A small-molecule ligand and the protein it binds are described below.
Small molecule (SMILES): CC(C)S(=O)(=O)N1CCC2(CC1)C[C@@H](NC(=O)NCc1ccc(OC(F)(F)F)cc1)CCO2

Sequence of chain 2.A:
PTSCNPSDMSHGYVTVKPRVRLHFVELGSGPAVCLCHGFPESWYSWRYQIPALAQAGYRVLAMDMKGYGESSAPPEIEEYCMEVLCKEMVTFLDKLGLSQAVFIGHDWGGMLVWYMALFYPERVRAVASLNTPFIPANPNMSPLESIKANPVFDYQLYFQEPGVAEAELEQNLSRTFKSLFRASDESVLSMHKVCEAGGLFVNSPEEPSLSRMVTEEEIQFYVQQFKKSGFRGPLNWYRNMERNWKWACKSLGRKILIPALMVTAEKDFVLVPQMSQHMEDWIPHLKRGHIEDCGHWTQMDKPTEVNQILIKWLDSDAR

Binding-site contacts:
Ligand atom C05 contacts residue ASP117 of chain 2.A at 3.7 Å.
Ligand atom F29 contacts residue VAL280 of chain 2.A at 3.6 Å.
Ligand atom O16 contacts residue MET251 of chain 2.A at 3.3 Å (h-bond).
Ligand atom C14 contacts residue GLN166 of chain 2.A at 2.9 Å.
Ligand atom N21 contacts residue HIS306 of chain 2.A at 3.9 Å.
Ligand atom C02 contacts residue ASP117 of chain 2.A at 3.1 Å.
Ligand atom C04 contacts residue ASP117 of chain 2.A at 3.7 Å.
Ligand atom C02 contacts residue TYR165 of chain 2.A at 3.3 Å (hydrophobic).
Ligand atom F29 contacts residue MET201 of chain 2.A at 3.2 Å.
Ligand atom C24 contacts residue HIS306 of chain 2.A at 3.8 Å.
Ligand atom C02 contacts residue TYR248 of chain 2.A at 3.3 Å (hydrophobic).
Ligand atom O01 contacts residue TYR248 of chain 2.A at 2.7 Å (h-bond).
Ligand atom C10 contacts residue MET121 of chain 2.A at 4.0 Å (hydrophobic).
Ligand atom N11 contacts residue MET121 of chain 2.A at 3.9 Å.
Ligand atom C32 contacts residue MET201 of chain 2.A at 3.9 Å (hydrophobic).
Ligand atom N21 contacts residue ASP117 of chain 2.A at 2.9 Å (salt-bridge).
Ligand atom C32 contacts residue LEU190 of chain 2.A at 3.9 Å (hydrophobic).
Ligand atom N21 contacts residue TYR248 of chain 2.A at 3.7 Å.
Ligand atom C14 contacts residue ILE157 of chain 2.A at 3.1 Å (hydrophobic).
Ligand atom O01 contacts residue TYR165 of chain 2.A at 2.6 Å (h-bond).
Ligand atom C06 contacts residue MET121 of chain 2.A at 3.8 Å (hydrophobic).
Ligand atom C19 contacts residue TRP118 of chain 2.A at 3.8 Å (hydrophobic).
Ligand atom C25 contacts residue VAL280 of chain 2.A at 3.8 Å (hydrophobic).
Ligand atom C15 contacts residue PHE163 of chain 2.A at 2.9 Å (hydrophobic).
Ligand atom C20 contacts residue TYR165 of chain 2.A at 3.8 Å (hydrophobic).
Ligand atom O07 contacts residue MET121 of chain 2.A at 3.5 Å.
Ligand atom F31 contacts residue HIS306 of chain 2.A at 3.7 Å.
Ligand atom N03 contacts residue ASP117 of chain 2.A at 2.6 Å (salt-bridge).
Ligand atom C25 contacts residue HIS306 of chain 2.A at 3.7 Å.
Ligand atom C18 contacts residue MET121 of chain 2.A at 3.9 Å (hydrophobic).
Ligand atom C33 contacts residue MET201 of chain 2.A at 3.8 Å (hydrophobic).
Ligand atom C32 contacts residue TRP307 of chain 2.A at 3.6 Å (hydrophobic).
Ligand atom C09 contacts residue PHE163 of chain 2.A at 3.8 Å (hydrophobic).
Ligand atom C05 contacts residue TRP118 of chain 2.A at 3.6 Å (hydrophobic).
Ligand atom C19 contacts residue GLN166 of chain 2.A at 3.9 Å.
Ligand atom F30 contacts residue SER197 of chain 2.A at 3.5 Å.
Ligand atom C06 contacts residue TRP118 of chain 2.A at 3.8 Å (hydrophobic).
Ligand atom C22 contacts residue TYR248 of chain 2.A at 3.6 Å (hydrophobic).
Ligand atom C04 contacts residue TRP118 of chain 2.A at 4.0 Å (hydrophobic).
Ligand atom C18 contacts residue TRP118 of chain 2.A at 3.9 Å (hydrophobic).